This small molecule binds to this protein.
Small molecule (SMILES): CC(=O)N[C@@H]1[C@@H](O)[C@H](O)[C@@H](CO)O[C@H]1O

Binding-site contacts:
Ligand atom N2 contacts residue ASN328 of chain 1.A at 3.0 Å (h-bond).
Ligand atom C1 contacts residue ASN328 of chain 1.A at 1.4 Å.
Ligand atom C3 contacts residue ASN328 of chain 1.A at 3.9 Å.
Ligand atom O6 contacts residue PRO576 of chain 1.A at 4.5 Å.
Ligand atom O7 contacts residue GLN577 of chain 1.A at 4.1 Å.
Ligand atom O6 contacts residue LEU579 of chain 1.A at 3.4 Å.
Ligand atom O5 contacts residue ASN328 of chain 1.A at 2.4 Å (h-bond).
Ligand atom C5 contacts residue ASN328 of chain 1.A at 3.7 Å.
Ligand atom C6 contacts residue LEU579 of chain 1.A at 3.9 Å (hydrophobic).
Ligand atom C4 contacts residue LEU579 of chain 1.A at 4.4 Å (hydrophobic).
Ligand atom C2 contacts residue ASN328 of chain 1.A at 2.6 Å.
Ligand atom C7 contacts residue ASN328 of chain 1.A at 3.6 Å.
Ligand atom O7 contacts residue ASN328 of chain 1.A at 3.8 Å.
Ligand atom C4 contacts residue ASN328 of chain 1.A at 4.3 Å.
Ligand atom O3 contacts residue THR578 of chain 1.A at 4.0 Å.

Sequence of chain 1.A:
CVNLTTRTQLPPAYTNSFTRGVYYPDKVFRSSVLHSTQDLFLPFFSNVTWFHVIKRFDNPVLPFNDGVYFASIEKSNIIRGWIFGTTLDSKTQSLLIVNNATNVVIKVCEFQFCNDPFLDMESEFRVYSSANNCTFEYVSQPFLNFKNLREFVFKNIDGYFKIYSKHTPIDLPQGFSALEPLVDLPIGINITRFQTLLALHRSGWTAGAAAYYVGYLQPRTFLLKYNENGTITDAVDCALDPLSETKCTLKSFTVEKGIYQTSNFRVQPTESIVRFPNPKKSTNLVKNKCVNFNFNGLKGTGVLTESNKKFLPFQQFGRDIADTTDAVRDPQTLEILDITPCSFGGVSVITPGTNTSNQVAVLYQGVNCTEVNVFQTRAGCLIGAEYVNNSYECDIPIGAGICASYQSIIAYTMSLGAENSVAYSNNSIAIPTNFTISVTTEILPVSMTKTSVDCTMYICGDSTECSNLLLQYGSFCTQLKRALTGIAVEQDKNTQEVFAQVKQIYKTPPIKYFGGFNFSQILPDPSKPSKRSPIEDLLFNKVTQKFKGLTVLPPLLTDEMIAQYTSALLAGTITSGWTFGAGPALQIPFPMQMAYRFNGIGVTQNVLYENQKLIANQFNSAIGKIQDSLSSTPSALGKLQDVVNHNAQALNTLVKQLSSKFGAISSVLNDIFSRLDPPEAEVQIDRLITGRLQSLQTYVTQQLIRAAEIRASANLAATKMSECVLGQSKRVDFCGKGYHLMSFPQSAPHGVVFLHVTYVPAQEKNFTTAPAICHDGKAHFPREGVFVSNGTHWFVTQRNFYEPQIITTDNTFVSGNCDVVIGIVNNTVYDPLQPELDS